The protein below binds the small molecule below.
Small molecule (SMILES): CC(=O)N[C@@H]1[C@@H](O)[C@H](O)[C@@H](CO)O[C@H]1O

Binding-site contacts:
Ligand atom O7 contacts residue ASN299 of chain 2.B at 4.0 Å.
Ligand atom C2 contacts residue ASN299 of chain 2.B at 2.3 Å.
Ligand atom C7 contacts residue ASN299 of chain 2.B at 3.0 Å.
Ligand atom C5 contacts residue ASN299 of chain 2.B at 3.8 Å.
Ligand atom C8 contacts residue SER296 of chain 2.B at 3.9 Å.
Ligand atom C3 contacts residue ASN299 of chain 2.B at 3.6 Å.
Ligand atom O5 contacts residue ASN299 of chain 2.B at 2.5 Å (h-bond).
Ligand atom C8 contacts residue ASN299 of chain 2.B at 3.2 Å.
Ligand atom C1 contacts residue ASN299 of chain 2.B at 1.5 Å.
Ligand atom C1 contacts residue SER296 of chain 2.B at 4.2 Å.
Ligand atom O5 contacts residue SER296 of chain 2.B at 4.1 Å.
Ligand atom C4 contacts residue ASN299 of chain 2.B at 4.2 Å.
Ligand atom N2 contacts residue ASN299 of chain 2.B at 2.6 Å (h-bond).

Sequence of chain 2.B:
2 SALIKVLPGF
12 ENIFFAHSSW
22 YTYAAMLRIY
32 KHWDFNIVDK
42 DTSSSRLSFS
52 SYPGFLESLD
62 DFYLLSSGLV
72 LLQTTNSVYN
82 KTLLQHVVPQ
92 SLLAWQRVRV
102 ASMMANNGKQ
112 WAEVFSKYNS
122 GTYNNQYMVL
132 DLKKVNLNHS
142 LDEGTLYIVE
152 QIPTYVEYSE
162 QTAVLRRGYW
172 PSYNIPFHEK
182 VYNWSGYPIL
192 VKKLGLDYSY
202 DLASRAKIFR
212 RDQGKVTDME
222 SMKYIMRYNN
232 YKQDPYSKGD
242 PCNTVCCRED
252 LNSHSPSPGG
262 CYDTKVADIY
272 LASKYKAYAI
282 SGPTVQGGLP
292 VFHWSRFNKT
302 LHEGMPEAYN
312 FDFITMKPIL